Sequence of chain 1.A:
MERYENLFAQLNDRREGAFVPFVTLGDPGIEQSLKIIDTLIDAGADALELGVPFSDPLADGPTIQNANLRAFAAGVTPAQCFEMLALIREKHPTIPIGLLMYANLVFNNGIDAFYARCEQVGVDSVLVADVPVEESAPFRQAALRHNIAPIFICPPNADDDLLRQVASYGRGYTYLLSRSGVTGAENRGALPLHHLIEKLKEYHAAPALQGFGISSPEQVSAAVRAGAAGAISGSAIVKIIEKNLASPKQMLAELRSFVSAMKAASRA

Binding-site contacts:
Ligand atom P17 contacts residue SER235 of chain 1.A at 3.6 Å.
Ligand atom O20 contacts residue ILE64 of chain 1.A at 3.5 Å.
Ligand atom C3 contacts residue THR183 of chain 1.A at 3.6 Å.
Ligand atom O21 contacts residue PHE22 of chain 1.A at 3.1 Å.
Ligand atom O19 contacts residue GLY234 of chain 1.A at 2.9 Å (h-bond).
Ligand atom O7 contacts residue ALA129 of chain 1.A at 3.8 Å.
Ligand atom F9F contacts residue PRO18 of chain 1.B at 3.4 Å.
Ligand atom C14 contacts residue TYR175 of chain 1.A at 3.4 Å (hydrophobic).
Ligand atom C5 contacts residue LEU127 of chain 1.A at 3.6 Å (hydrophobic).
Ligand atom O16 contacts residue THR183 of chain 1.A at 3.6 Å.
Ligand atom O21 contacts residue LEU100 of chain 1.A at 3.4 Å.
Ligand atom O22 contacts residue ILE232 of chain 1.A at 3.6 Å.
Ligand atom O16 contacts residue PHE212 of chain 1.A at 3.7 Å.
Ligand atom S12 contacts residue TYR175 of chain 1.A at 3.8 Å.
Ligand atom O20 contacts residue GLY184 of chain 1.A at 3.6 Å (h-bond).
Ligand atom F10 contacts residue ALA129 of chain 1.A at 3.4 Å.
Ligand atom O20 contacts residue SER235 of chain 1.A at 2.5 Å (h-bond).
Ligand atom C1 contacts residue PHE212 of chain 1.A at 3.7 Å (hydrophobic).
Ligand atom O18 contacts residue GLY213 of chain 1.A at 2.8 Å (h-bond).
Ligand atom O21 contacts residue GLU49 of chain 1.A at 3.2 Å.
Ligand atom C3 contacts residue LEU100 of chain 1.A at 3.7 Å (hydrophobic).
Ligand atom C15 contacts residue GLY234 of chain 1.A at 3.8 Å.
Ligand atom O22 contacts residue TYR175 of chain 1.A at 2.8 Å (h-bond).
Ligand atom O18 contacts residue PHE212 of chain 1.A at 3.4 Å.
Ligand atom F10 contacts residue LEU127 of chain 1.A at 3.4 Å.
Ligand atom C14 contacts residue THR183 of chain 1.A at 3.7 Å.
Ligand atom O18 contacts residue GLY184 of chain 1.A at 2.8 Å (h-bond).
Ligand atom O20 contacts residue THR183 of chain 1.A at 3.4 Å.
Ligand atom F9F contacts residue ALA129 of chain 1.A at 3.3 Å.
Ligand atom O7 contacts residue ALA59 of chain 1.A at 3.4 Å.
Ligand atom F10 contacts residue ILE153 of chain 1.A at 3.6 Å.
Ligand atom O7 contacts residue PHE212 of chain 1.A at 3.8 Å.
Ligand atom F9F contacts residue ALA59 of chain 1.A at 3.7 Å.
Ligand atom C4 contacts residue LEU100 of chain 1.A at 3.6 Å (hydrophobic).
Ligand atom C5 contacts residue TYR175 of chain 1.A at 3.4 Å (hydrophobic).
Ligand atom C6 contacts residue PHE212 of chain 1.A at 3.7 Å (hydrophobic).
Ligand atom O18 contacts residue THR183 of chain 1.A at 3.7 Å.
Ligand atom O20 contacts residue GLY234 of chain 1.A at 3.7 Å.
Ligand atom O19 contacts residue SER235 of chain 1.A at 3.5 Å (h-bond).
Ligand atom P17 contacts residue GLY184 of chain 1.A at 3.7 Å.

Sequence of chain 1.B:
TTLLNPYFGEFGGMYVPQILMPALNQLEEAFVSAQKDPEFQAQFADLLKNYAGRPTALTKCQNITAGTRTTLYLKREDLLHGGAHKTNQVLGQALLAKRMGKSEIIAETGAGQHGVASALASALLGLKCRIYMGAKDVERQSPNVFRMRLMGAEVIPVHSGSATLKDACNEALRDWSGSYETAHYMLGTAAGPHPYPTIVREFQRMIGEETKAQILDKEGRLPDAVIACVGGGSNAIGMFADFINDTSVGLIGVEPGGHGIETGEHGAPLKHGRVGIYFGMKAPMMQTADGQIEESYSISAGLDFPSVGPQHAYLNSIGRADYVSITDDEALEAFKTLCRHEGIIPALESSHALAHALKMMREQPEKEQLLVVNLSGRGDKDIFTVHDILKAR

This protein binds this small molecule.
Small molecule (SMILES): O=P(O)(O)OCCNS(=O)(=O)c1ccc(OC(F)(F)F)cc1